Sequence of chain 1.E:
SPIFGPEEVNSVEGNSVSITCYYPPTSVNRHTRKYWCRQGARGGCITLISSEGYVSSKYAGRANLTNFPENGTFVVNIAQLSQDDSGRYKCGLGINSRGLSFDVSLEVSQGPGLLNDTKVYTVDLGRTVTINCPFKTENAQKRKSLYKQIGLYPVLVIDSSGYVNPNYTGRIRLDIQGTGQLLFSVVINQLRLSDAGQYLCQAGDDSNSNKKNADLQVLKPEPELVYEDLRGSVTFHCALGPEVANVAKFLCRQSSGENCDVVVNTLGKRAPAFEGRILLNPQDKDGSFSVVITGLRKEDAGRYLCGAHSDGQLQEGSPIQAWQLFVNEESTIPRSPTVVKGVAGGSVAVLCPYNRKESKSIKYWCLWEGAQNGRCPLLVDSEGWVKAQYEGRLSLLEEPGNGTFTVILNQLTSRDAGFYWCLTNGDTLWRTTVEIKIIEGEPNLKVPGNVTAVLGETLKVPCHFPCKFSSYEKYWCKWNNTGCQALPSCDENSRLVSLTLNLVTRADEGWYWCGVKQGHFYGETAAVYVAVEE

The protein below binds the small molecule below.
Small molecule (SMILES): CC(=O)N[C@H]1[C@H](O[C@H]2[C@H](O)[C@@H](NC(C)=O)CO[C@@H]2CO)O[C@H](CO)[C@@H](O)[C@@H]1O

Binding-site contacts:
Ligand atom C6 contacts residue TYR541 of chain 1.E at 3.5 Å (hydrophobic).
Ligand atom O7 contacts residue TRP523 of chain 1.E at 3.9 Å.
Ligand atom N2 contacts residue TRP523 of chain 1.E at 4.3 Å.
Ligand atom O7 contacts residue TYR541 of chain 1.E at 4.4 Å.
Ligand atom O7 contacts residue ASN451 of chain 1.E at 2.7 Å (h-bond).
Ligand atom C4 contacts residue TRP523 of chain 1.E at 4.5 Å (hydrophobic).
Ligand atom C5 contacts residue ASN451 of chain 1.E at 3.7 Å.
Ligand atom C8 contacts residue ASN451 of chain 1.E at 3.8 Å.
Ligand atom O4 contacts residue TRP523 of chain 1.E at 3.8 Å.
Ligand atom C5 contacts residue TYR541 of chain 1.E at 3.7 Å (hydrophobic).
Ligand atom C2 contacts residue ASN451 of chain 1.E at 2.5 Å.
Ligand atom C8 contacts residue TRP523 of chain 1.E at 3.8 Å (hydrophobic).
Ligand atom C5 contacts residue TRP523 of chain 1.E at 4.3 Å (hydrophobic).
Ligand atom C3 contacts residue ASN451 of chain 1.E at 3.8 Å.
Ligand atom N2 contacts residue ASN451 of chain 1.E at 2.9 Å (h-bond).
Ligand atom C1 contacts residue TYR541 of chain 1.E at 4.0 Å (hydrophobic).
Ligand atom O5 contacts residue ASN451 of chain 1.E at 2.4 Å (h-bond).
Ligand atom C1 contacts residue ASN451 of chain 1.E at 1.4 Å.
Ligand atom O5 contacts residue TYR541 of chain 1.E at 3.4 Å.
Ligand atom C7 contacts residue ASN451 of chain 1.E at 3.0 Å.
Ligand atom C4 contacts residue ASN451 of chain 1.E at 4.3 Å.